Binding-site contacts:
Ligand atom O2 contacts residue SO41 of chain 2.T at 3.9 Å.
Ligand atom O3 contacts residue MET248 of chain 2.C at 2.8 Å (h-bond).
Ligand atom O2P contacts residue ARG243 of chain 1.C at 3.7 Å.
Ligand atom C6 contacts residue TYR244 of chain 2.C at 3.6 Å (hydrophobic).
Ligand atom P contacts residue TYR244 of chain 2.C at 3.9 Å.
Ligand atom O2 contacts residue GLU280 of chain 2.C at 3.2 Å (salt-bridge).
Ligand atom C4 contacts residue MET248 of chain 2.C at 3.7 Å (hydrophobic).
Ligand atom C1 contacts residue ASP121 of chain 2.C at 4.0 Å.
Ligand atom O3 contacts residue GLY246 of chain 2.C at 3.9 Å.
Ligand atom O3P contacts residue LYS274 of chain 2.C at 3.8 Å.
Ligand atom O1P contacts residue ARG243 of chain 1.C at 2.7 Å (salt-bridge).
Ligand atom O2P contacts residue TYR244 of chain 2.C at 2.7 Å (h-bond).
Ligand atom O2P contacts residue ASN212 of chain 2.C at 2.8 Å (h-bond).
Ligand atom P contacts residue TYR264 of chain 2.C at 3.8 Å.
Ligand atom P contacts residue TYR215 of chain 2.C at 3.7 Å.
Ligand atom O3P contacts residue TYR264 of chain 2.C at 2.6 Å (h-bond).
Ligand atom C4 contacts residue GLY246 of chain 2.C at 3.5 Å.
Ligand atom C2 contacts residue ASP121 of chain 2.C at 4.0 Å.
Ligand atom O1P contacts residue ASN212 of chain 2.C at 3.8 Å.
Ligand atom P contacts residue ASN212 of chain 2.C at 3.8 Å.
Ligand atom C6 contacts residue GLY246 of chain 2.C at 3.8 Å.
Ligand atom O3P contacts residue TYR215 of chain 2.C at 2.7 Å (h-bond).
Ligand atom C5 contacts residue LEU275 of chain 2.C at 4.0 Å (hydrophobic).
Ligand atom O1 contacts residue SO41 of chain 2.T at 2.4 Å (h-bond).
Ligand atom O5 contacts residue LYS274 of chain 2.C at 3.2 Å (salt-bridge).
Ligand atom O1P contacts residue TYR215 of chain 2.C at 3.9 Å.
Ligand atom C3 contacts residue MET248 of chain 2.C at 3.6 Å (hydrophobic).
Ligand atom C3 contacts residue ASP121 of chain 2.C at 3.5 Å.
Ligand atom C1 contacts residue SO41 of chain 2.T at 3.5 Å.
Ligand atom C1 contacts residue GLY246 of chain 2.C at 4.0 Å.
Ligand atom P contacts residue ARG243 of chain 1.C at 3.9 Å.
Ligand atom O6 contacts residue TYR264 of chain 2.C at 3.6 Å.
Ligand atom O3 contacts residue ASP121 of chain 2.C at 2.6 Å (salt-bridge).
Ligand atom O3 contacts residue SER247 of chain 2.C at 3.6 Å.
Ligand atom O4 contacts residue LEU275 of chain 2.C at 3.9 Å.
Ligand atom O2 contacts residue ASP121 of chain 2.C at 3.8 Å.
Ligand atom O4 contacts residue MET248 of chain 2.C at 3.5 Å.
Ligand atom O2P contacts residue TYR264 of chain 2.C at 3.7 Å.
Ligand atom P contacts residue LYS274 of chain 2.C at 4.0 Å.
Ligand atom O6 contacts residue LYS274 of chain 2.C at 3.1 Å (salt-bridge).

Sequence of chain 2.C:
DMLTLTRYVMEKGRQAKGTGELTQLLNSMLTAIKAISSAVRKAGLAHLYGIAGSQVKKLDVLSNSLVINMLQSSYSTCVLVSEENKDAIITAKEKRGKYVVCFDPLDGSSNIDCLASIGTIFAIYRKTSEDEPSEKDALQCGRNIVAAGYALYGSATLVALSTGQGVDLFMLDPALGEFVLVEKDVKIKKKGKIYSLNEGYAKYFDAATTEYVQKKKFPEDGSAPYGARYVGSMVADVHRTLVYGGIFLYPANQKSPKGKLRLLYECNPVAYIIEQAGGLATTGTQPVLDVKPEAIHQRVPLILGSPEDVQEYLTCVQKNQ

Sequence of chain 1.C:
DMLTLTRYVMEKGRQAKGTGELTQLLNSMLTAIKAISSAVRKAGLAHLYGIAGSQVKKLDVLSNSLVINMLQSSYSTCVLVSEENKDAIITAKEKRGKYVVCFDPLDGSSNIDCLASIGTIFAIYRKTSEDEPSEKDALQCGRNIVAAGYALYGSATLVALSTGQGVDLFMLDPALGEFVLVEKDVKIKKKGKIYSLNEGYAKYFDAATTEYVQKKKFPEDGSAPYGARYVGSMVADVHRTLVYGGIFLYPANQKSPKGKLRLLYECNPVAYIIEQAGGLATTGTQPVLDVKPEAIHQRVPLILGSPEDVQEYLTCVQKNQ

A small-molecule ligand and the protein it binds are described below.
Small molecule (SMILES): O=P(O)(O)OC[C@H]1O[C@@](O)(CO)[C@@H](O)[C@@H]1O